Binding-site contacts:
Ligand atom BR4 contacts residue LEU272 of chain 2.A at 4.1 Å.
Ligand atom C4 contacts residue THR273 of chain 2.A at 4.3 Å.
Ligand atom C2 contacts residue BML1 of chain 2.I at 4.1 Å.
Ligand atom C1 contacts residue GLN204 of chain 2.A at 3.6 Å.
Ligand atom O1 contacts residue BML1 of chain 2.I at 3.9 Å.
Ligand atom C1 contacts residue HIS96 of chain 2.A at 3.3 Å.
Ligand atom C6 contacts residue GLN204 of chain 2.A at 3.6 Å.
Ligand atom C5 contacts residue GLN204 of chain 2.A at 3.4 Å.
Ligand atom O1 contacts residue GLN204 of chain 2.A at 4.4 Å.
Ligand atom C2 contacts residue LEU272 of chain 2.A at 3.7 Å (hydrophobic).
Ligand atom BR4 contacts residue PHE196 of chain 2.A at 4.2 Å.
Ligand atom C2 contacts residue GLN204 of chain 2.A at 3.4 Å.
Ligand atom C5 contacts residue ILE100 of chain 2.A at 3.8 Å (hydrophobic).
Ligand atom C4 contacts residue GLN204 of chain 2.A at 3.3 Å.
Ligand atom BR4 contacts residue GLN204 of chain 2.A at 4.2 Å.
Ligand atom C3 contacts residue THR273 of chain 2.A at 3.4 Å.
Ligand atom BR4 contacts residue PHE269 of chain 2.A at 3.9 Å.
Ligand atom C6 contacts residue HIS96 of chain 2.A at 3.5 Å.
Ligand atom C6 contacts residue PHE205 of chain 2.A at 4.3 Å (hydrophobic).
Ligand atom O1 contacts residue HIS96 of chain 2.A at 2.6 Å (h-bond).
Ligand atom C1 contacts residue BML1 of chain 2.I at 4.3 Å.
Ligand atom C3 contacts residue GLN204 of chain 2.A at 3.1 Å.
Ligand atom C3 contacts residue LEU272 of chain 2.A at 3.4 Å (hydrophobic).
Ligand atom O1 contacts residue LEU208 of chain 2.A at 3.9 Å.
Ligand atom C2 contacts residue THR273 of chain 2.A at 3.7 Å.
Ligand atom BR4 contacts residue LEU268 of chain 2.A at 4.4 Å.
Ligand atom C6 contacts residue ILE100 of chain 2.A at 3.7 Å (hydrophobic).
Ligand atom C4 contacts residue LEU272 of chain 2.A at 4.3 Å (hydrophobic).

Sequence of chain 2.A:
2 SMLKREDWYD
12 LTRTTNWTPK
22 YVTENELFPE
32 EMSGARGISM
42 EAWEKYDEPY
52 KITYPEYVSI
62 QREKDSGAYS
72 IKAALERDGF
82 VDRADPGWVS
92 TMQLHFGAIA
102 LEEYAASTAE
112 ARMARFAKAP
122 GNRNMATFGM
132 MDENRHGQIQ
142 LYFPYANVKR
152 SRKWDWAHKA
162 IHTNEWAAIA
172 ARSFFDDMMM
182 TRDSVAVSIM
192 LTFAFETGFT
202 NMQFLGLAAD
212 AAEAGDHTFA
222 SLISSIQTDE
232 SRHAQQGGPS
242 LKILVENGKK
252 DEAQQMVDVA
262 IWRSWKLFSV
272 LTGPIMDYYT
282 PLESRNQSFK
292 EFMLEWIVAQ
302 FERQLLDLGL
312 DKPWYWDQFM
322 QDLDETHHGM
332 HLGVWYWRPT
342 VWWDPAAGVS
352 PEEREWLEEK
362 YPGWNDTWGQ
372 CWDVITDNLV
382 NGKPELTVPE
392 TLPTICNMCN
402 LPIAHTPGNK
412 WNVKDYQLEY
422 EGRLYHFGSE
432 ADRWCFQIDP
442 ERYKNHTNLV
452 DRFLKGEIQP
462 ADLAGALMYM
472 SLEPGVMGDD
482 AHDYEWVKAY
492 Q

The small molecule below binds the protein below.
Small molecule (SMILES): Oc1ccc(Br)cc1